Binding-site contacts:
Ligand atom C6B contacts residue ILE95 of chain 1.A at 4.0 Å (hydrophobic).
Ligand atom C2B contacts residue ILE184 of chain 1.A at 3.8 Å (hydrophobic).
Ligand atom CM6 contacts residue ILE119 of chain 1.A at 4.0 Å (hydrophobic).
Ligand atom CM6 contacts residue ILE95 of chain 1.A at 3.9 Å (hydrophobic).
Ligand atom C2B contacts residue ILE95 of chain 1.A at 3.8 Å (hydrophobic).
Ligand atom F2 contacts residue ALA145 of chain 1.A at 2.8 Å.
Ligand atom C1B contacts residue ILE95 of chain 1.A at 3.6 Å (hydrophobic).
Ligand atom C4 contacts residue TYR193 of chain 1.A at 3.9 Å (hydrophobic).
Ligand atom C6B contacts residue ILE119 of chain 1.A at 3.8 Å (hydrophobic).
Ligand atom O1B contacts residue ILE119 of chain 1.A at 3.9 Å.
Ligand atom F1 contacts residue VAL171 of chain 1.A at 3.8 Å.
Ligand atom O1 contacts residue PHE115 of chain 1.A at 3.4 Å.
Ligand atom C3A contacts residue LEU220 of chain 1.A at 4.0 Å (hydrophobic).
Ligand atom CM2 contacts residue ILE217 of chain 1.A at 3.4 Å (hydrophobic).
Ligand atom N3A contacts residue ILE184 of chain 1.A at 3.9 Å.
Ligand atom F2 contacts residue PHE147 of chain 1.A at 3.8 Å.
Ligand atom CM6 contacts residue TRP93 of chain 1.A at 3.7 Å (hydrophobic).
Ligand atom F1 contacts residue MET182 of chain 1.A at 3.2 Å.
Ligand atom F2 contacts residue VAL171 of chain 1.A at 3.9 Å.
Ligand atom N2 contacts residue THR97 of chain 1.A at 3.8 Å.
Ligand atom N2 contacts residue PHE115 of chain 1.A at 3.7 Å.
Ligand atom C4 contacts residue ILE217 of chain 1.A at 4.0 Å (hydrophobic).
Ligand atom O1A contacts residue LEU220 of chain 1.A at 3.4 Å.
Ligand atom C3B contacts residue ILE184 of chain 1.A at 3.5 Å (hydrophobic).
Ligand atom N1A contacts residue LEU220 of chain 1.A at 3.3 Å.
Ligand atom N1A contacts residue ILE119 of chain 1.A at 3.8 Å.
Ligand atom CM2 contacts residue PHE147 of chain 1.A at 3.8 Å (hydrophobic).
Ligand atom CM2 contacts residue ILE95 of chain 1.A at 4.0 Å (hydrophobic).
Ligand atom F3 contacts residue VAL24 of chain 1.C at 3.3 Å.
Ligand atom C5 contacts residue TYR193 of chain 1.A at 4.0 Å (hydrophobic).
Ligand atom C5B contacts residue ILE119 of chain 1.A at 3.9 Å (hydrophobic).
Ligand atom C2A contacts residue LEU220 of chain 1.A at 3.8 Å (hydrophobic).
Ligand atom F3 contacts residue ALA169 of chain 1.A at 3.7 Å.
Ligand atom N3A contacts residue PHE147 of chain 1.A at 3.9 Å.
Ligand atom F3 contacts residue PHE147 of chain 1.A at 3.5 Å.
Ligand atom CM2 contacts residue ILE184 of chain 1.A at 3.8 Å (hydrophobic).
Ligand atom O1A contacts residue ILE121 of chain 1.A at 3.8 Å.
Ligand atom O1 contacts residue THR97 of chain 1.A at 3.8 Å.
Ligand atom C1C contacts residue TYR193 of chain 1.A at 3.9 Å (hydrophobic).
Ligand atom F2 contacts residue ALA169 of chain 1.A at 3.6 Å.

Sequence of chain 1.A:
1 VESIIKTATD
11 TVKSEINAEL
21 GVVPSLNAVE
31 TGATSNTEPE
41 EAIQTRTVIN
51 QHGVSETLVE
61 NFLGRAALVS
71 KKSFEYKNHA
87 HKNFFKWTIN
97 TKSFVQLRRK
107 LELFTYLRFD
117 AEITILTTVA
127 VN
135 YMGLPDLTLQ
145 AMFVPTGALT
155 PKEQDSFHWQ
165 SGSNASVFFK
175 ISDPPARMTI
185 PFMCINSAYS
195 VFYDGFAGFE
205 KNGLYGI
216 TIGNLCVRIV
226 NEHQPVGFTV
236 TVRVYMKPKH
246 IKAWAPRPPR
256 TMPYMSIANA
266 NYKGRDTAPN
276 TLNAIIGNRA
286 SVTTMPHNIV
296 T

A small-molecule ligand and the protein it binds are described below.
Small molecule (SMILES): Cc1cc(CCCOc2c(C)cc(-c3noc(C(F)(F)F)n3)cc2C)on1

Sequence of chain 2.C:
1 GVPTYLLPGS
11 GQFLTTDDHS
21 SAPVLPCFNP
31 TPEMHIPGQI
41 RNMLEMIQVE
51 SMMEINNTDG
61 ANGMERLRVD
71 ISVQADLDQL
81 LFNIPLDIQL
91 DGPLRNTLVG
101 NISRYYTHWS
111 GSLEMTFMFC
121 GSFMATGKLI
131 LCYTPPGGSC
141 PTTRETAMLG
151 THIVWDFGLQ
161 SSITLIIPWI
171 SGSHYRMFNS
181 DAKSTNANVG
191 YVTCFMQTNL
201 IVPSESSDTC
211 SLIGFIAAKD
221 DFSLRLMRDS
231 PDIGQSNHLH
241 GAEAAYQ

Sequence of chain 1.C:
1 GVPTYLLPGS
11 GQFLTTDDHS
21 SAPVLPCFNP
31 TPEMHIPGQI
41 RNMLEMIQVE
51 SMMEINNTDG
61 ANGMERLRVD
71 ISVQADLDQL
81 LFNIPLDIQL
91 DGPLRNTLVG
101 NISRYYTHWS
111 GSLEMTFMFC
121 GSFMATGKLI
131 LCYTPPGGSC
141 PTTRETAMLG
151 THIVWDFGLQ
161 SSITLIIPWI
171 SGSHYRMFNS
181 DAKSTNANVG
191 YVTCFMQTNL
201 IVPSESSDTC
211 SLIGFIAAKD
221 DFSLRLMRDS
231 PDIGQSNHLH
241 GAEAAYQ